Sequence of chain 1.C:
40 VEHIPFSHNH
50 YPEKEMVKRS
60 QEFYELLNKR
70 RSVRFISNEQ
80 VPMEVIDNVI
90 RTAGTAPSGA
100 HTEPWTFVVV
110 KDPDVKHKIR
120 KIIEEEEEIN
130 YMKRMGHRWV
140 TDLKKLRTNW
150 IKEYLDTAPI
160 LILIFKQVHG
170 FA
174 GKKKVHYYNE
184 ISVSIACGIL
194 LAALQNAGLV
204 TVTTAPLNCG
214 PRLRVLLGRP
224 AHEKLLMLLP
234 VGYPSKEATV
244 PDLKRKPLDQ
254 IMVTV

Sequence of chain 1.B:
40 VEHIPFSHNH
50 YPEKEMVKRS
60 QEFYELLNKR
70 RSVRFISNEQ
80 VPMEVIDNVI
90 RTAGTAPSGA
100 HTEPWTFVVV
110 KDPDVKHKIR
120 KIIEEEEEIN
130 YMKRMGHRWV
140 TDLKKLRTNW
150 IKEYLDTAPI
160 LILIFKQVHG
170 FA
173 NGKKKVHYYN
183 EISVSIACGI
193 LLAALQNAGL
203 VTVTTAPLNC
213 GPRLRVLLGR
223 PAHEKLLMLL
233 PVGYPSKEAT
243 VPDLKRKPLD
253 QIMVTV

A small-molecule ligand and the protein it binds are described below.
Small molecule (SMILES): N[C@@H](Cc1ccc(O)c(F)c1)C(=O)O

Binding-site contacts:
Ligand atom OXT contacts residue ASN148 of chain 1.B at 3.8 Å.
Ligand atom CA contacts residue GLU126 of chain 1.B at 3.4 Å.
Ligand atom CE1 contacts residue LEU142 of chain 1.B at 3.9 Å (hydrophobic).
Ligand atom O contacts residue GLU126 of chain 1.B at 3.6 Å.
Ligand atom OXT contacts residue TYR130 of chain 1.B at 2.7 Å (h-bond).
Ligand atom CE2 contacts residue LEU142 of chain 1.B at 3.5 Å (hydrophobic).
Ligand atom O contacts residue LYS151 of chain 1.B at 3.1 Å (salt-bridge).
Ligand atom CZ contacts residue LEU142 of chain 1.B at 3.7 Å (hydrophobic).
Ligand atom OH contacts residue FMN1 of chain 1.I at 2.6 Å (h-bond).
Ligand atom CZ contacts residue FMN1 of chain 1.I at 3.5 Å.
Ligand atom CA contacts residue FMN1 of chain 1.I at 3.5 Å.
Ligand atom CE2 contacts residue LEU145 of chain 1.B at 3.7 Å (hydrophobic).
Ligand atom CE2 contacts residue FMN1 of chain 1.I at 3.3 Å.
Ligand atom OH contacts residue LEU145 of chain 1.B at 3.7 Å.
Ligand atom CB contacts residue LEU142 of chain 1.B at 3.7 Å (hydrophobic).
Ligand atom CE1 contacts residue FMN1 of chain 1.I at 3.6 Å.
Ligand atom F contacts residue GLY98 of chain 1.C at 3.6 Å.
Ligand atom F contacts residue FMN1 of chain 1.I at 3.8 Å.
Ligand atom C contacts residue LYS151 of chain 1.B at 3.3 Å.
Ligand atom CZ contacts residue ALA99 of chain 1.C at 3.7 Å (hydrophobic).
Ligand atom N contacts residue FMN1 of chain 1.I at 2.7 Å (h-bond).
Ligand atom CG contacts residue LEU142 of chain 1.B at 3.8 Å (hydrophobic).
Ligand atom CB contacts residue FMN1 of chain 1.I at 4.0 Å.
Ligand atom CD1 contacts residue FMN1 of chain 1.I at 3.7 Å.
Ligand atom OH contacts residue GLY98 of chain 1.C at 3.8 Å.
Ligand atom O contacts residue FMN1 of chain 1.I at 2.7 Å (h-bond).
Ligand atom CB contacts residue TYR130 of chain 1.B at 3.8 Å (hydrophobic).
Ligand atom F contacts residue ALA99 of chain 1.C at 3.5 Å.
Ligand atom C contacts residue FMN1 of chain 1.I at 3.4 Å.
Ligand atom N contacts residue GLU126 of chain 1.B at 2.8 Å (salt-bridge).
Ligand atom C contacts residue TYR130 of chain 1.B at 3.7 Å (hydrophobic).
Ligand atom F contacts residue TYR181 of chain 1.C at 3.7 Å.
Ligand atom CD2 contacts residue LEU142 of chain 1.B at 3.7 Å (hydrophobic).
Ligand atom N contacts residue ALA208 of chain 1.B at 3.0 Å (h-bond).
Ligand atom OXT contacts residue THR147 of chain 1.B at 3.8 Å.
Ligand atom C contacts residue GLU126 of chain 1.B at 3.7 Å.
Ligand atom OXT contacts residue LYS151 of chain 1.B at 2.8 Å (salt-bridge).
Ligand atom OH contacts residue ALA99 of chain 1.C at 2.7 Å (h-bond).
Ligand atom CG contacts residue FMN1 of chain 1.I at 3.5 Å.
Ligand atom CD2 contacts residue FMN1 of chain 1.I at 3.2 Å.